This protein binds this small molecule.
Small molecule (SMILES): C[C@H]1C[C@@H](N)CN(c2ncnc3[nH]c(Cl)c(-c4cccc(C#N)c4)c23)C1

Binding-site contacts:
Ligand atom C1 contacts residue ASP179 of chain 2.E at 3.7 Å.
Ligand atom C11 contacts residue PHE117 of chain 2.E at 3.8 Å (hydrophobic).
Ligand atom C19 contacts residue VAL55 of chain 2.E at 3.7 Å (hydrophobic).
Ligand atom C6 contacts residue ASP179 of chain 2.E at 4.0 Å.
Ligand atom C3 contacts residue LEU168 of chain 2.E at 3.6 Å (hydrophobic).
Ligand atom N2 contacts residue ALA68 of chain 2.E at 3.5 Å.
Ligand atom C4 contacts residue ASN166 of chain 2.E at 3.9 Å.
Ligand atom N6 contacts residue ASP125 of chain 2.E at 2.7 Å (salt-bridge).
Ligand atom C10 contacts residue GLU116 of chain 2.E at 3.8 Å.
Ligand atom C18 contacts residue ASP125 of chain 2.E at 3.5 Å.
Ligand atom N3 contacts residue CYS118 of chain 2.E at 3.9 Å.
Ligand atom C13 contacts residue LEU168 of chain 2.E at 3.8 Å (hydrophobic).
Ligand atom CL1 contacts residue VAL99 of chain 2.E at 3.6 Å.
Ligand atom CL1 contacts residue GLU116 of chain 2.E at 3.9 Å.
Ligand atom C4 contacts residue ALA165 of chain 2.E at 3.9 Å (hydrophobic).
Ligand atom N2 contacts residue GLU116 of chain 2.E at 2.9 Å (salt-bridge).
Ligand atom C5 contacts residue ASN166 of chain 2.E at 3.9 Å.
Ligand atom C10 contacts residue LEU168 of chain 2.E at 3.5 Å (hydrophobic).
Ligand atom C12 contacts residue ALA68 of chain 2.E at 4.0 Å (hydrophobic).
Ligand atom C5 contacts residue ASP179 of chain 2.E at 3.6 Å.
Ligand atom CL1 contacts residue MET115 of chain 2.E at 3.4 Å.
Ligand atom N2 contacts residue LEU168 of chain 2.E at 3.5 Å.
Ligand atom N1 contacts residue VAL55 of chain 2.E at 4.0 Å.
Ligand atom N1 contacts residue ASP179 of chain 2.E at 3.6 Å.
Ligand atom C2 contacts residue ASP125 of chain 2.E at 3.7 Å.
Ligand atom C12 contacts residue CYS118 of chain 2.E at 3.8 Å (hydrophobic).
Ligand atom C12 contacts residue LEU168 of chain 2.E at 3.6 Å (hydrophobic).
Ligand atom N4 contacts residue CYS118 of chain 2.E at 2.8 Å (h-bond).
Ligand atom C19 contacts residue GLY49 of chain 2.E at 3.9 Å.
Ligand atom C1 contacts residue VAL55 of chain 2.E at 3.9 Å (hydrophobic).
Ligand atom N4 contacts residue PHE117 of chain 2.E at 3.6 Å.
Ligand atom C10 contacts residue ALA68 of chain 2.E at 3.9 Å (hydrophobic).
Ligand atom C17 contacts residue LEU47 of chain 2.E at 3.7 Å (hydrophobic).
Ligand atom C19 contacts residue GLY48 of chain 2.E at 3.8 Å.
Ligand atom N1 contacts residue LYS70 of chain 2.E at 3.4 Å.
Ligand atom N3 contacts residue GLY121 of chain 2.E at 4.0 Å.
Ligand atom N3 contacts residue LEU47 of chain 2.E at 4.0 Å.
Ligand atom C11 contacts residue CYS118 of chain 2.E at 3.0 Å (hydrophobic).
Ligand atom C9 contacts residue LEU168 of chain 2.E at 3.6 Å (hydrophobic).
Ligand atom C12 contacts residue GLU116 of chain 2.E at 3.9 Å.

Sequence of chain 2.E:
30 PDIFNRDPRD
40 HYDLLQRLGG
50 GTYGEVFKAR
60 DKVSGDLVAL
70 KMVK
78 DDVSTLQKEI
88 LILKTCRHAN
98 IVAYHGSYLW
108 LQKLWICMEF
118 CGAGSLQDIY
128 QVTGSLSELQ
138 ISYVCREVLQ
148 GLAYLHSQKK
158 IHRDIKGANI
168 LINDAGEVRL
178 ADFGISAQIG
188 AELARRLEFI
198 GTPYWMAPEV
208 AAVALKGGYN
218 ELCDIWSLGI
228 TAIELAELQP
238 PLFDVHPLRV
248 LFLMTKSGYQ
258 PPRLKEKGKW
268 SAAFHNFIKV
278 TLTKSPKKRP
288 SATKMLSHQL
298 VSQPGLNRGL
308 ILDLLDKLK